Sequence of chain 1.B:
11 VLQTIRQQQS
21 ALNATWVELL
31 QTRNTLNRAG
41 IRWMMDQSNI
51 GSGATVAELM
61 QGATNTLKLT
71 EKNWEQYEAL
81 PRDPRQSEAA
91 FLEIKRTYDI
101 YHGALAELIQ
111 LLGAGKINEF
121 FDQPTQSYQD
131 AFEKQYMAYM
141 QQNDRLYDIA

Binding-site contacts:
Ligand atom CA contacts residue GLN123 of chain 1.B at 4.2 Å.
Ligand atom CB contacts residue LEU108 of chain 1.B at 4.4 Å (hydrophobic).
Ligand atom OXT contacts residue ASN37 of chain 1.B at 3.1 Å (h-bond).
Ligand atom N contacts residue ASP122 of chain 1.B at 4.4 Å.
Ligand atom O contacts residue GLN126 of chain 1.B at 4.5 Å.
Ligand atom N contacts residue PHE121 of chain 1.B at 3.0 Å (h-bond).
Ligand atom O contacts residue ARG38 of chain 1.A at 3.3 Å (salt-bridge).
Ligand atom N contacts residue THR125 of chain 1.B at 3.2 Å (h-bond).
Ligand atom OXT contacts residue ARG38 of chain 1.A at 4.2 Å.
Ligand atom N contacts residue PHE120 of chain 1.B at 2.9 Å (h-bond).
Ligand atom N contacts residue GLN123 of chain 1.B at 3.0 Å (h-bond).
Ligand atom O contacts residue THR125 of chain 1.B at 3.4 Å (h-bond).
Ligand atom C contacts residue ARG38 of chain 1.A at 4.1 Å.
Ligand atom CA contacts residue LEU108 of chain 1.B at 4.1 Å (hydrophobic).
Ligand atom CA contacts residue PHE121 of chain 1.B at 4.3 Å (hydrophobic).
Ligand atom C contacts residue ARG33 of chain 1.B at 3.6 Å.
Ligand atom O contacts residue ARG33 of chain 1.B at 2.9 Å (salt-bridge).
Ligand atom CA contacts residue THR125 of chain 1.B at 3.1 Å.
Ligand atom CA contacts residue PHE120 of chain 1.B at 3.5 Å (hydrophobic).
Ligand atom O contacts residue GLN123 of chain 1.B at 4.3 Å.
Ligand atom OXT contacts residue THR125 of chain 1.B at 3.8 Å.
Ligand atom OG contacts residue PHE120 of chain 1.B at 3.8 Å.
Ligand atom CB contacts residue PHE121 of chain 1.B at 4.2 Å (hydrophobic).
Ligand atom OG contacts residue ARG38 of chain 1.A at 4.4 Å.
Ligand atom CA contacts residue ASN37 of chain 1.B at 4.2 Å.
Ligand atom OG contacts residue PHE121 of chain 1.B at 3.6 Å.
Ligand atom CB contacts residue ASN37 of chain 1.B at 3.2 Å.
Ligand atom C contacts residue ASN37 of chain 1.B at 4.0 Å.
Ligand atom OG contacts residue ILE41 of chain 1.A at 4.3 Å.
Ligand atom OG contacts residue ASN37 of chain 1.B at 2.7 Å (h-bond).
Ligand atom C contacts residue THR125 of chain 1.B at 3.2 Å.
Ligand atom CB contacts residue PHE120 of chain 1.B at 3.4 Å (hydrophobic).
Ligand atom OXT contacts residue ARG33 of chain 1.B at 2.8 Å (salt-bridge).

Sequence of chain 1.A:
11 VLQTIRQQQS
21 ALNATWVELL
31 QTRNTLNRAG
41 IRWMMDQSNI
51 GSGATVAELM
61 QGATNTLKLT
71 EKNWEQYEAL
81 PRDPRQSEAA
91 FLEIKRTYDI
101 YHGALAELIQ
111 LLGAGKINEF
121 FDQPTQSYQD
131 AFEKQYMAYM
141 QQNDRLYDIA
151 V

This protein binds this small molecule.
Small molecule (SMILES): N[C@@H](CO)C(=O)O